A protein and the small-molecule ligand that binds it are described below.
Small molecule (SMILES): CC(=O)N[C@H]1[C@H](O[C@H]2[C@H](O)[C@@H](NC(C)=O)CO[C@@H]2CO)O[C@H](CO)[C@@H](O)[C@@H]1O

Sequence of chain 1.E:
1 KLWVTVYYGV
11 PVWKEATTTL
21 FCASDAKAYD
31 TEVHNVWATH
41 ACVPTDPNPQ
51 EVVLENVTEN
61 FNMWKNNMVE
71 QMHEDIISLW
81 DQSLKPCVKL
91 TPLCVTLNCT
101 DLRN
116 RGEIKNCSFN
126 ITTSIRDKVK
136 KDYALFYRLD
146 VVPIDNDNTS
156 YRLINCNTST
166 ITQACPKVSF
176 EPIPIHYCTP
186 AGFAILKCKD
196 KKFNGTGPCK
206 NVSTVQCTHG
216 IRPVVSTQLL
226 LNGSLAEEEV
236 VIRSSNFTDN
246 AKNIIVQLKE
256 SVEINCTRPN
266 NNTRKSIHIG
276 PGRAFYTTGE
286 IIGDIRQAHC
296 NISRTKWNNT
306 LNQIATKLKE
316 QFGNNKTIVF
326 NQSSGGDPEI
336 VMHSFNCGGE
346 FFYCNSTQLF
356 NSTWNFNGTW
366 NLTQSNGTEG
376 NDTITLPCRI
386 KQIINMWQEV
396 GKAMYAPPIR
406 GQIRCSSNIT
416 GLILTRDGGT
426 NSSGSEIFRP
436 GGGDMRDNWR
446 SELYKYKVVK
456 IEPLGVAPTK

Binding-site contacts:
Ligand atom O3 contacts residue ASN319 of chain 1.E at 4.4 Å.
Ligand atom C3 contacts residue ASN319 of chain 1.E at 3.4 Å.
Ligand atom C7 contacts residue ASN320 of chain 1.E at 3.8 Å.
Ligand atom N2 contacts residue ASN320 of chain 1.E at 4.3 Å.
Ligand atom C7 contacts residue ASN319 of chain 1.E at 4.5 Å.
Ligand atom C8 contacts residue ASN319 of chain 1.E at 4.5 Å.
Ligand atom C5 contacts residue ASN319 of chain 1.E at 3.5 Å.
Ligand atom C1 contacts residue ASN319 of chain 1.E at 3.0 Å.
Ligand atom C1 contacts residue ASN320 of chain 1.E at 3.9 Å.
Ligand atom C4 contacts residue ASN319 of chain 1.E at 3.8 Å.
Ligand atom C2 contacts residue ASN319 of chain 1.E at 3.8 Å.
Ligand atom O5 contacts residue ASN319 of chain 1.E at 3.9 Å.
Ligand atom C2 contacts residue ASN320 of chain 1.E at 4.4 Å.
Ligand atom N2 contacts residue ASN319 of chain 1.E at 4.0 Å.
Ligand atom O4 contacts residue ASN319 of chain 1.E at 4.1 Å.
Ligand atom O7 contacts residue ASN320 of chain 1.E at 3.2 Å (h-bond).